Sequence of chain 1.E:
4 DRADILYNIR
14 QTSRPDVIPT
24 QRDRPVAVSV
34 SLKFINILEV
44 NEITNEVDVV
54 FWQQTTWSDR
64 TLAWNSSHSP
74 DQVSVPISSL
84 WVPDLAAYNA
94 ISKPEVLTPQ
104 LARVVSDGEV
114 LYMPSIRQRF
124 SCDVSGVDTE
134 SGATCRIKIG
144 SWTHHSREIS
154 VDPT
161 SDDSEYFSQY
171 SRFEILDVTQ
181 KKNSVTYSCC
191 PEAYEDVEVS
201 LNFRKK

Binding-site contacts:
Ligand atom CAK contacts residue LEU114 of chain 1.A at 3.9 Å (hydrophobic).
Ligand atom CAH contacts residue TRP145 of chain 1.E at 3.2 Å (hydrophobic).
Ligand atom CAI contacts residue TYR194 of chain 1.E at 3.8 Å (hydrophobic).
Ligand atom CAJ contacts residue LEU114 of chain 1.A at 3.8 Å (hydrophobic).
Ligand atom CAF contacts residue TRP145 of chain 1.E at 3.6 Å (hydrophobic).
Ligand atom CAP contacts residue TYR187 of chain 1.E at 3.7 Å (hydrophobic).
Ligand atom NAB contacts residue TRP145 of chain 1.E at 3.5 Å.
Ligand atom CAA contacts residue TRP145 of chain 1.E at 3.4 Å (hydrophobic).
Ligand atom CAT contacts residue CYS189 of chain 1.E at 3.9 Å (hydrophobic).
Ligand atom CAD contacts residue TYR194 of chain 1.E at 3.6 Å (hydrophobic).
Ligand atom CLS contacts residue CYS189 of chain 1.E at 3.8 Å.
Ligand atom NAB contacts residue TYR91 of chain 1.E at 3.5 Å.
Ligand atom CLU contacts residue LEU114 of chain 1.A at 3.4 Å.
Ligand atom CAT contacts residue MET116 of chain 1.A at 3.1 Å (hydrophobic).
Ligand atom CAK contacts residue THR146 of chain 1.E at 3.4 Å.
Ligand atom CAJ contacts residue THR146 of chain 1.E at 3.6 Å.
Ligand atom CAV contacts residue MET116 of chain 1.A at 3.4 Å (hydrophobic).
Ligand atom CAA contacts residue TRP55 of chain 1.A at 3.7 Å (hydrophobic).
Ligand atom CAW contacts residue TYR187 of chain 1.E at 3.8 Å (hydrophobic).
Ligand atom CAI contacts residue TRP145 of chain 1.E at 3.8 Å (hydrophobic).
Ligand atom CAR contacts residue MET116 of chain 1.A at 3.7 Å (hydrophobic).
Ligand atom CAM contacts residue MET116 of chain 1.A at 3.6 Å (hydrophobic).
Ligand atom CLS contacts residue GLN57 of chain 1.A at 3.3 Å.
Ligand atom CAN contacts residue TYR187 of chain 1.E at 3.9 Å (hydrophobic).
Ligand atom NAL contacts residue THR146 of chain 1.E at 3.6 Å.
Ligand atom CAN contacts residue TYR194 of chain 1.E at 3.9 Å (hydrophobic).
Ligand atom CAQ contacts residue TYR166 of chain 1.A at 3.5 Å (hydrophobic).
Ligand atom OAG contacts residue TRP145 of chain 1.E at 3.3 Å (h-bond).
Ligand atom CAC contacts residue SER144 of chain 1.E at 4.0 Å.
Ligand atom CLU contacts residue MET116 of chain 1.A at 3.2 Å.
Ligand atom NAL contacts residue MET116 of chain 1.A at 4.0 Å.
Ligand atom CAW contacts residue TRP55 of chain 1.A at 3.8 Å (hydrophobic).
Ligand atom CLU contacts residue GLN57 of chain 1.A at 3.5 Å.
Ligand atom CAR contacts residue CYS189 of chain 1.E at 3.6 Å (hydrophobic).
Ligand atom CAJ contacts residue ARG106 of chain 1.A at 3.7 Å.
Ligand atom CAI contacts residue THR146 of chain 1.E at 3.7 Å.
Ligand atom CAF contacts residue MET116 of chain 1.A at 3.9 Å (hydrophobic).
Ligand atom CAM contacts residue TRP145 of chain 1.E at 3.5 Å (hydrophobic).
Ligand atom CAD contacts residue TRP145 of chain 1.E at 3.8 Å (hydrophobic).
Ligand atom CAC contacts residue TRP145 of chain 1.E at 3.1 Å (hydrophobic).

Sequence of chain 1.A:
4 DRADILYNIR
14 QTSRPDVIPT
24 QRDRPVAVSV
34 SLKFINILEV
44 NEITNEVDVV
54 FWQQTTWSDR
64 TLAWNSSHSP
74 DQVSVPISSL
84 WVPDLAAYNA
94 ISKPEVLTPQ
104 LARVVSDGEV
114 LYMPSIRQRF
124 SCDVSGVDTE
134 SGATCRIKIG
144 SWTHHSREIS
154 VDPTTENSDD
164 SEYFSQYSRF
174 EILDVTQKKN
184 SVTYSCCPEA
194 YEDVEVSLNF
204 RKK

This small molecule binds to this protein.
Small molecule (SMILES): Clc1ccc(CC2(COc3cccnc3)CCNCC2)cc1Cl